Sequence of chain 1.B:
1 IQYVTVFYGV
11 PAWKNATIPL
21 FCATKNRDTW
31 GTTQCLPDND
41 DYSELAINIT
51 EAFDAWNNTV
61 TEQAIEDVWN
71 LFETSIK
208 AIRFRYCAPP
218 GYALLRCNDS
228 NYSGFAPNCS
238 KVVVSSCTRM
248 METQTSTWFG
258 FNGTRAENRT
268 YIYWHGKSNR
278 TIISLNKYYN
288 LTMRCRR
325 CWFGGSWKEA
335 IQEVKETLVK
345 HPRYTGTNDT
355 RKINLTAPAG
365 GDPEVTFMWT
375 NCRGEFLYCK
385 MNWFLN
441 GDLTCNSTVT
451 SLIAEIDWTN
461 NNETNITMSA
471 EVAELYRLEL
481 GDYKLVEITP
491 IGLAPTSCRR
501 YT

This small molecule binds to this protein.
Small molecule (SMILES): CC(=O)N[C@@H]1[C@@H](O)[C@H](O)[C@@H](CO)O[C@H]1O

Binding-site contacts:
Ligand atom O5 contacts residue ASN446 of chain 1.B at 2.4 Å (h-bond).
Ligand atom C8 contacts residue NAG2 of chain 1.P at 3.3 Å.
Ligand atom C4 contacts residue ASN446 of chain 1.B at 4.2 Å.
Ligand atom C1 contacts residue ASN446 of chain 1.B at 1.4 Å.
Ligand atom C8 contacts residue ASN446 of chain 1.B at 4.3 Å.
Ligand atom O7 contacts residue ASN446 of chain 1.B at 3.0 Å (h-bond).
Ligand atom C5 contacts residue ASN446 of chain 1.B at 3.7 Å.
Ligand atom C7 contacts residue ASN446 of chain 1.B at 3.1 Å.
Ligand atom C3 contacts residue ASN446 of chain 1.B at 3.8 Å.
Ligand atom C2 contacts residue ASN446 of chain 1.B at 2.4 Å.
Ligand atom C6 contacts residue ARG291 of chain 1.B at 3.8 Å.
Ligand atom N2 contacts residue ASN446 of chain 1.B at 2.9 Å (h-bond).
Ligand atom O6 contacts residue ARG291 of chain 1.B at 3.7 Å.
Ligand atom O5 contacts residue ARG291 of chain 1.B at 3.6 Å (salt-bridge).
Ligand atom C5 contacts residue ARG291 of chain 1.B at 4.3 Å.